This small molecule binds to this protein.
Small molecule (SMILES): CC(=O)N[C@H]1[C@H](O[C@H]2[C@H](O)[C@@H](NC(C)=O)CO[C@@H]2CO)O[C@H](CO)[C@@H](O)[C@@H]1O

Binding-site contacts:
Ligand atom C1 contacts residue NAG1 of chain 14.J at 3.7 Å.
Ligand atom C5 contacts residue ASN218 of chain 14.E at 3.6 Å.
Ligand atom C5 contacts residue NAG1 of chain 14.J at 4.3 Å.
Ligand atom C2 contacts residue ASN218 of chain 14.E at 2.3 Å.
Ligand atom C1 contacts residue ASN218 of chain 14.E at 1.4 Å.
Ligand atom C4 contacts residue ASN218 of chain 14.E at 4.1 Å.
Ligand atom O5 contacts residue ASN218 of chain 14.E at 2.3 Å (h-bond).
Ligand atom C7 contacts residue ASN218 of chain 14.E at 2.9 Å.
Ligand atom O5 contacts residue THR235 of chain 14.E at 4.4 Å.
Ligand atom C8 contacts residue ASN218 of chain 14.E at 4.3 Å.
Ligand atom O5 contacts residue NAG1 of chain 14.J at 4.1 Å.
Ligand atom C3 contacts residue ASN218 of chain 14.E at 3.7 Å.
Ligand atom O7 contacts residue ASN218 of chain 14.E at 2.3 Å (h-bond).
Ligand atom N2 contacts residue ASN218 of chain 14.E at 2.9 Å (h-bond).

Sequence of chain 14.E:
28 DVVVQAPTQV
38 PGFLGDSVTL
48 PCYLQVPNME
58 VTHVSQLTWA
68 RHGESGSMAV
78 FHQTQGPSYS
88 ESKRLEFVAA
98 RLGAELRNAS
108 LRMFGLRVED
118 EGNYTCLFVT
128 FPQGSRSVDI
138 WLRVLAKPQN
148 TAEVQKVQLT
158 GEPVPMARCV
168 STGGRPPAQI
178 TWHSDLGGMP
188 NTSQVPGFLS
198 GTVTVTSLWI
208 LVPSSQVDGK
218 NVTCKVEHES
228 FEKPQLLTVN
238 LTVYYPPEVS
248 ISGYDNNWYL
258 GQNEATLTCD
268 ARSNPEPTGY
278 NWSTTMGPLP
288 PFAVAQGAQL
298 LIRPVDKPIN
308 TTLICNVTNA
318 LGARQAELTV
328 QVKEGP